This protein binds this small molecule.
Small molecule (SMILES): Nc1ncnc2c1ncn2[C@@H]1O[C@H](CO[P](=O)(O)O[P](=O)(O)NP(=O)(O)O)[C@@H](O)[C@H]1O

Sequence of chain 1.B:
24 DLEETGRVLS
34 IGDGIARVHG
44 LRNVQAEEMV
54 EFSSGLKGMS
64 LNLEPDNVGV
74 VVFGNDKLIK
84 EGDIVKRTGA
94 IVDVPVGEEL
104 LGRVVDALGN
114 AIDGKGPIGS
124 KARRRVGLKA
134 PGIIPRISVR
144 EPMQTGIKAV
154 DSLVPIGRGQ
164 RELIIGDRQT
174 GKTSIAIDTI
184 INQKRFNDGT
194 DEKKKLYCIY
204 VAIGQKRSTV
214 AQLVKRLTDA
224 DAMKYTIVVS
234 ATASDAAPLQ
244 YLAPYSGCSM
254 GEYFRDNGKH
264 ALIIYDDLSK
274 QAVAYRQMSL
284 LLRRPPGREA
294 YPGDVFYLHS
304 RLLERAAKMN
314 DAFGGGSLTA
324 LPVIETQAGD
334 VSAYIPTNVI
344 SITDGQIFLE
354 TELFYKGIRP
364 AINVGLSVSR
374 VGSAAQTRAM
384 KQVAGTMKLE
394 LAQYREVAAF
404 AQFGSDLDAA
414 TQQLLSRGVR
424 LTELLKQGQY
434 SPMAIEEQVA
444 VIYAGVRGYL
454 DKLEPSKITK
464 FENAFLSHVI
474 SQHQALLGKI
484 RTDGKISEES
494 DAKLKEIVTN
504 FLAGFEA

Binding-site contacts:
Ligand atom C5 contacts residue TYR349 of chain 1.F at 3.5 Å (hydrophobic).
Ligand atom N3B contacts residue GLY163 of chain 1.F at 3.0 Å (h-bond).
Ligand atom O1A contacts residue THR167 of chain 1.F at 3.4 Å (h-bond).
Ligand atom N1 contacts residue ALA425 of chain 1.F at 3.5 Å.
Ligand atom O3' contacts residue ARG373 of chain 1.B at 3.5 Å.
Ligand atom C2 contacts residue TYR349 of chain 1.F at 3.5 Å (hydrophobic).
Ligand atom O1B contacts residue GLY165 of chain 1.F at 3.2 Å (h-bond).
Ligand atom O1B contacts residue LYS166 of chain 1.F at 2.8 Å (salt-bridge).
Ligand atom PG contacts residue MG1 of chain 1.Q at 3.2 Å.
Ligand atom O3' contacts residue PHE428 of chain 1.F at 3.6 Å.
Ligand atom O1B contacts residue VAL164 of chain 1.F at 3.5 Å (h-bond).
Ligand atom O1G contacts residue ALA162 of chain 1.F at 3.3 Å.
Ligand atom N6 contacts residue PHE422 of chain 1.F at 3.5 Å.
Ligand atom O3A contacts residue GLY163 of chain 1.F at 3.5 Å.
Ligand atom PB contacts residue MG1 of chain 1.Q at 3.4 Å.
Ligand atom O2' contacts residue VAL371 of chain 1.B at 3.4 Å.
Ligand atom O2A contacts residue ARG373 of chain 1.B at 3.2 Å (salt-bridge).
Ligand atom N6 contacts residue VAL168 of chain 1.F at 3.6 Å.
Ligand atom C5' contacts residue GLY163 of chain 1.F at 3.5 Å.
Ligand atom C4 contacts residue TYR349 of chain 1.F at 3.5 Å (hydrophobic).
Ligand atom PG contacts residue GLY163 of chain 1.F at 3.5 Å.
Ligand atom O2B contacts residue MG1 of chain 1.Q at 2.3 Å.
Ligand atom O3G contacts residue ARG193 of chain 1.F at 3.0 Å (salt-bridge).
Ligand atom O3A contacts residue GLY165 of chain 1.F at 3.1 Å (h-bond).
Ligand atom N1 contacts residue TYR349 of chain 1.F at 3.2 Å.
Ligand atom O1A contacts residue GLY165 of chain 1.F at 3.5 Å.
Ligand atom O3G contacts residue SER344 of chain 1.B at 3.3 Å.
Ligand atom O3G contacts residue ARG373 of chain 1.B at 3.1 Å (salt-bridge).
Ligand atom O2G contacts residue LYS166 of chain 1.F at 3.6 Å.
Ligand atom O2G contacts residue MG1 of chain 1.Q at 1.9 Å.
Ligand atom C6 contacts residue TYR349 of chain 1.F at 3.5 Å (hydrophobic).
Ligand atom O1G contacts residue GLY163 of chain 1.F at 3.0 Å (h-bond).
Ligand atom O2' contacts residue PHE428 of chain 1.F at 3.5 Å.
Ligand atom C8 contacts residue VAL168 of chain 1.F at 3.6 Å (hydrophobic).
Ligand atom N3B contacts residue ARG373 of chain 1.B at 3.4 Å (salt-bridge).
Ligand atom O1A contacts residue VAL168 of chain 1.F at 2.7 Å (h-bond).
Ligand atom O1G contacts residue LYS166 of chain 1.F at 2.6 Å (salt-bridge).
Ligand atom N7 contacts residue VAL168 of chain 1.F at 3.4 Å.
Ligand atom O2B contacts residue THR167 of chain 1.F at 3.1 Å (h-bond).
Ligand atom O3A contacts residue VAL164 of chain 1.F at 3.5 Å (h-bond).

Sequence of chain 1.F:
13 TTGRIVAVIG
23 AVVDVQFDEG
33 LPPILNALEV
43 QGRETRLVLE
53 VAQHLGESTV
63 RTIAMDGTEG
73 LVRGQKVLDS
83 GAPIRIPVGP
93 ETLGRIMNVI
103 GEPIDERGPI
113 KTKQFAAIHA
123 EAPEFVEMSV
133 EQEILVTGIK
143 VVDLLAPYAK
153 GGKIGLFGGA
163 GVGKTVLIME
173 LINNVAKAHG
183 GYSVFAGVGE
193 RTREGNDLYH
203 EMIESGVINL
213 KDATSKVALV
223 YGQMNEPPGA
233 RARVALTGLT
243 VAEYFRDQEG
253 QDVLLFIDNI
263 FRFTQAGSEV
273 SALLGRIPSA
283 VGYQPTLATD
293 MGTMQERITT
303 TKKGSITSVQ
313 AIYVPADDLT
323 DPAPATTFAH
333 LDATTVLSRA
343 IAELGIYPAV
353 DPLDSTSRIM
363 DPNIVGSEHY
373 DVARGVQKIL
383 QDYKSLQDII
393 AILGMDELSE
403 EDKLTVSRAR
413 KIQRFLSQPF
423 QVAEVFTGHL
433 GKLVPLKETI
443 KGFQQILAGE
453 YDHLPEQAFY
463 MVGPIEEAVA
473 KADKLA